Binding-site contacts:
Ligand atom C6 contacts residue HIS146 of chain 1.B at 4.1 Å.
Ligand atom O4 contacts residue HIS146 of chain 1.B at 4.2 Å.
Ligand atom C5 contacts residue ASN149 of chain 1.B at 3.7 Å.
Ligand atom N2 contacts residue ASN149 of chain 1.B at 2.9 Å (h-bond).
Ligand atom N2 contacts residue SER151 of chain 1.B at 4.0 Å.
Ligand atom C1 contacts residue ASN148 of chain 1.B at 3.4 Å.
Ligand atom O6 contacts residue ASN148 of chain 1.B at 3.7 Å.
Ligand atom C3 contacts residue HIS146 of chain 1.B at 4.3 Å.
Ligand atom C5 contacts residue HIS146 of chain 1.B at 3.5 Å.
Ligand atom O5 contacts residue ASN148 of chain 1.B at 2.6 Å (h-bond).
Ligand atom C8 contacts residue ASN149 of chain 1.B at 4.2 Å.
Ligand atom C6 contacts residue ASN148 of chain 1.B at 3.6 Å.
Ligand atom C1 contacts residue HIS146 of chain 1.B at 3.9 Å.
Ligand atom C8 contacts residue SER151 of chain 1.B at 3.4 Å.
Ligand atom O7 contacts residue ASN149 of chain 1.B at 3.5 Å (h-bond).
Ligand atom C7 contacts residue ASN149 of chain 1.B at 3.4 Å.
Ligand atom C2 contacts residue ASN148 of chain 1.B at 4.5 Å.
Ligand atom C4 contacts residue HIS146 of chain 1.B at 4.4 Å.
Ligand atom O5 contacts residue HIS146 of chain 1.B at 4.0 Å.
Ligand atom C3 contacts residue ASN149 of chain 1.B at 3.8 Å.
Ligand atom C5 contacts residue ASN148 of chain 1.B at 3.7 Å.
Ligand atom C2 contacts residue ASN149 of chain 1.B at 2.5 Å.
Ligand atom C4 contacts residue ASN149 of chain 1.B at 4.2 Å.
Ligand atom O5 contacts residue ASN149 of chain 1.B at 2.4 Å (h-bond).
Ligand atom C1 contacts residue ASN149 of chain 1.B at 1.4 Å.
Ligand atom C7 contacts residue SER151 of chain 1.B at 4.1 Å.

Sequence of chain 1.B:
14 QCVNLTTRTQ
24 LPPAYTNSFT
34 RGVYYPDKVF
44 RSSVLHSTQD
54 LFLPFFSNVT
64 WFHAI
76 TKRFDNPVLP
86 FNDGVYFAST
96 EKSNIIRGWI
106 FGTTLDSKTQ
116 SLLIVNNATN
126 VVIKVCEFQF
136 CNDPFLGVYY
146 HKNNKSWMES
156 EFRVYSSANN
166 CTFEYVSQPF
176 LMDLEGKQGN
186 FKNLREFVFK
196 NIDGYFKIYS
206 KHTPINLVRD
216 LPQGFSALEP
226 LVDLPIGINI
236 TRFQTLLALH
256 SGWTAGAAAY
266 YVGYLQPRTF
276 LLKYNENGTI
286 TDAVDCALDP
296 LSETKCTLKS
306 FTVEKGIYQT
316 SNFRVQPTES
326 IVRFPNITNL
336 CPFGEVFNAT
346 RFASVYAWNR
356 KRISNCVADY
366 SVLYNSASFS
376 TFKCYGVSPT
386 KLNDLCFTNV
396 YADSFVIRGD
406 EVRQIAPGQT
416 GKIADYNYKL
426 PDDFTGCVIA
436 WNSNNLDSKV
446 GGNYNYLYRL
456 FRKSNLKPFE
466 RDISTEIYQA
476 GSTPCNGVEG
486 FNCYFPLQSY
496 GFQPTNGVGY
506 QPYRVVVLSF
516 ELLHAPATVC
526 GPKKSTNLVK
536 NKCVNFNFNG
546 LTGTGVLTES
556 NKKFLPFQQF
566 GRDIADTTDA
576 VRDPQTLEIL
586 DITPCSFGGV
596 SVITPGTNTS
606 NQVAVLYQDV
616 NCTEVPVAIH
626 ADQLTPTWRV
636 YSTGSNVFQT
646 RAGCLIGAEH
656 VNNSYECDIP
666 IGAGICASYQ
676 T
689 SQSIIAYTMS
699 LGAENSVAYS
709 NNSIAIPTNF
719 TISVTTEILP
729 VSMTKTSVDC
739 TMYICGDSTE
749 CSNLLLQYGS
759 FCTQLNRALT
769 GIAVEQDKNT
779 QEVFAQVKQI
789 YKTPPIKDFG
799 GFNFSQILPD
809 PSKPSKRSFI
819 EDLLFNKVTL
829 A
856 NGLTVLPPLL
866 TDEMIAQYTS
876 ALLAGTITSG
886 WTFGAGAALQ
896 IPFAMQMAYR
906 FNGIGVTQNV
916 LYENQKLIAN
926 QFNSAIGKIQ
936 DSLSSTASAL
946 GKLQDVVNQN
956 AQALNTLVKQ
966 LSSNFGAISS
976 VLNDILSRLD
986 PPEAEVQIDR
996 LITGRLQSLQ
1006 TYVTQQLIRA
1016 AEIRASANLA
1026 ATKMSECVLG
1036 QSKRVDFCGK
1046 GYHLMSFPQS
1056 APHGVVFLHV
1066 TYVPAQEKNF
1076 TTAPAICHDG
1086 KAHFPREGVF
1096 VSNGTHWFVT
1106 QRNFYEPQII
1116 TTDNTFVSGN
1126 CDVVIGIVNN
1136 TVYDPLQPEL

A small-molecule ligand and the protein it binds are described below.
Small molecule (SMILES): CC(=O)N[C@@H]1[C@@H](O)[C@H](O)[C@@H](CO)O[C@H]1O